Binding-site contacts:
Ligand atom C4' contacts residue FME1 of chain 1.XE at 3.5 Å.
Ligand atom C2' contacts residue 2AE1 of chain 1.UE at 4.3 Å.
Ligand atom O4' contacts residue FME1 of chain 1.XE at 4.5 Å.
Ligand atom O2' contacts residue FME1 of chain 1.XE at 3.1 Å.
Ligand atom O1P contacts residue MG1 of chain 1.WE at 4.2 Å.
Ligand atom C5' contacts residue FME1 of chain 1.XE at 4.4 Å.
Ligand atom P contacts residue MG1 of chain 1.WE at 3.6 Å.
Ligand atom O2' contacts residue 2AE1 of chain 1.UE at 3.1 Å (h-bond).
Ligand atom O5' contacts residue MG1 of chain 1.WE at 4.2 Å.
Ligand atom C1' contacts residue FME1 of chain 1.XE at 4.2 Å.
Ligand atom C2' contacts residue FME1 of chain 1.XE at 3.1 Å.
Ligand atom O2P contacts residue MG1 of chain 1.WE at 2.2 Å.
Ligand atom C3' contacts residue FME1 of chain 1.XE at 2.2 Å.
Ligand atom N3' contacts residue FME1 of chain 1.XE at 1.4 Å.

The protein below binds the small molecule below.
Small molecule (SMILES): Nc1ncnc2c1ncn2[C@@H]1O[C@H](COP(=O)(O)O)[C@@H](N)[C@H]1O